Sequence of chain 1.A:
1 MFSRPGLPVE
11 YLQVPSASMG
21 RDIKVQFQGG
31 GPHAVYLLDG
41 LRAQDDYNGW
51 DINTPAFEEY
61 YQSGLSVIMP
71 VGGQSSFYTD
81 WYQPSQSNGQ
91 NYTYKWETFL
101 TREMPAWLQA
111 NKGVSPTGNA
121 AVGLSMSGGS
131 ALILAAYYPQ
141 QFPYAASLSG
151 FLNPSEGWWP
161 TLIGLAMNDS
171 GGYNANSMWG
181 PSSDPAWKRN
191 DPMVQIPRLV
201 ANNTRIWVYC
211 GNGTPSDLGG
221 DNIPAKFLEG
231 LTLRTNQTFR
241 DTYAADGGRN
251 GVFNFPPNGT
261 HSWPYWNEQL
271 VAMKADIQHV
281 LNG

Binding-site contacts:
Ligand atom C12 contacts residue ARG240 of chain 1.A at 4.4 Å.
Ligand atom C14 contacts residue ARG240 of chain 1.A at 3.4 Å.
Ligand atom C14 contacts residue PHE253 of chain 1.A at 4.4 Å (hydrophobic).
Ligand atom C21 contacts residue ARG240 of chain 1.A at 3.5 Å.
Ligand atom C08 contacts residue PHE255 of chain 1.A at 3.7 Å (hydrophobic).
Ligand atom C11 contacts residue GLN237 of chain 1.A at 4.1 Å.
Ligand atom C09 contacts residue GLN237 of chain 1.A at 4.1 Å.
Ligand atom C18 contacts residue ARG240 of chain 1.A at 4.3 Å.
Ligand atom O23 contacts residue PHE253 of chain 1.A at 3.3 Å.
Ligand atom C10 contacts residue ASN236 of chain 1.A at 4.2 Å.
Ligand atom C13 contacts residue ARG240 of chain 1.A at 3.8 Å.
Ligand atom C09 contacts residue ASN236 of chain 1.A at 3.7 Å.
Ligand atom C17 contacts residue PHE253 of chain 1.A at 3.4 Å (hydrophobic).
Ligand atom C19 contacts residue ARG240 of chain 1.A at 4.0 Å.
Ligand atom SE07 contacts residue ASN254 of chain 1.A at 4.0 Å.
Ligand atom C10 contacts residue GLN237 of chain 1.A at 3.8 Å.
Ligand atom C11 contacts residue LEU233 of chain 1.A at 4.5 Å (hydrophobic).
Ligand atom C09 contacts residue CYS210 of chain 1.A at 3.5 Å (hydrophobic).
Ligand atom O23 contacts residue ASN254 of chain 1.A at 4.3 Å.
Ligand atom SE07 contacts residue CYS210 of chain 1.A at 2.3 Å.
Ligand atom SE07 contacts residue PHE255 of chain 1.A at 3.9 Å.
Ligand atom N15 contacts residue ARG240 of chain 1.A at 3.6 Å.
Ligand atom C11 contacts residue PHE255 of chain 1.A at 3.7 Å (hydrophobic).
Ligand atom C10 contacts residue PHE255 of chain 1.A at 3.8 Å (hydrophobic).
Ligand atom C16 contacts residue ARG240 of chain 1.A at 3.5 Å.
Ligand atom SE07 contacts residue PHE253 of chain 1.A at 4.3 Å.
Ligand atom N15 contacts residue PHE255 of chain 1.A at 4.2 Å.
Ligand atom C22 contacts residue ARG240 of chain 1.A at 3.3 Å.
Ligand atom C09 contacts residue PHE255 of chain 1.A at 3.8 Å (hydrophobic).
Ligand atom C08 contacts residue ARG240 of chain 1.A at 4.3 Å.
Ligand atom O23 contacts residue ARG240 of chain 1.A at 3.2 Å.
Ligand atom C10 contacts residue LEU233 of chain 1.A at 4.0 Å (hydrophobic).
Ligand atom C18 contacts residue PHE253 of chain 1.A at 3.3 Å (hydrophobic).
Ligand atom C12 contacts residue PHE255 of chain 1.A at 3.5 Å (hydrophobic).
Ligand atom C14 contacts residue PHE255 of chain 1.A at 3.7 Å (hydrophobic).
Ligand atom C13 contacts residue PHE255 of chain 1.A at 3.5 Å (hydrophobic).
Ligand atom C17 contacts residue ARG240 of chain 1.A at 4.0 Å.
Ligand atom O23 contacts residue PHE255 of chain 1.A at 3.9 Å.
Ligand atom C08 contacts residue CYS210 of chain 1.A at 3.5 Å (hydrophobic).

A small-molecule ligand and the protein it binds are described below.
Small molecule (SMILES): Nc1ccc(NC(=O)c2ccccc2[SeH])cc1